Sequence of chain 51.C:
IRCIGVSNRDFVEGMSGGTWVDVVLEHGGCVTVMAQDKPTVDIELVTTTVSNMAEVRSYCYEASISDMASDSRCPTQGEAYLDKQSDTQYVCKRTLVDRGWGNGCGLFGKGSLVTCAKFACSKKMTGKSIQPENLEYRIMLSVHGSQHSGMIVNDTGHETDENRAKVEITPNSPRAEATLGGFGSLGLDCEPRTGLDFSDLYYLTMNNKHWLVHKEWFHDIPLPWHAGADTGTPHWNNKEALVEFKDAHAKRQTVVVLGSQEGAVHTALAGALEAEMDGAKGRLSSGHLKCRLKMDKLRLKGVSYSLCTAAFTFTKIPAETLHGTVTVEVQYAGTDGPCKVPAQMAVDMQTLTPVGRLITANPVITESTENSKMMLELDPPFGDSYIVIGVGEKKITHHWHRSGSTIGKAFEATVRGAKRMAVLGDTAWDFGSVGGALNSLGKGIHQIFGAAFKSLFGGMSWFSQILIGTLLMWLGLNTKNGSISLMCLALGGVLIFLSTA

Binding-site contacts:
Ligand atom O6 contacts residue THR156 of chain 51.C at 2.7 Å (h-bond).
Ligand atom C1 contacts residue ASN154 of chain 51.C at 3.0 Å.
Ligand atom C2 contacts residue ASN154 of chain 51.C at 3.6 Å.
Ligand atom C1 contacts residue THR156 of chain 51.C at 4.2 Å.
Ligand atom C7 contacts residue ASN154 of chain 51.C at 2.2 Å.
Ligand atom O5 contacts residue THR156 of chain 51.C at 4.0 Å.
Ligand atom N2 contacts residue ASN154 of chain 51.C at 3.2 Å (h-bond).
Ligand atom O5 contacts residue ASN154 of chain 51.C at 4.1 Å.
Ligand atom C5 contacts residue THR156 of chain 51.C at 4.1 Å.
Ligand atom C6 contacts residue THR156 of chain 51.C at 3.7 Å.
Ligand atom O7 contacts residue VAL153 of chain 51.C at 4.1 Å.
Ligand atom O7 contacts residue GLY150 of chain 51.C at 4.2 Å.
Ligand atom C8 contacts residue ASN154 of chain 51.C at 2.3 Å.
Ligand atom O7 contacts residue ASN154 of chain 51.C at 2.1 Å (h-bond).

This small molecule binds to this protein.
Small molecule (SMILES): CC(=O)N[C@H]1[C@H](O[C@H]2[C@H](O)[C@@H](NC(C)=O)CO[C@@H]2CO)O[C@H](CO)[C@@H](O)[C@@H]1O